Sequence of chain 1.C:
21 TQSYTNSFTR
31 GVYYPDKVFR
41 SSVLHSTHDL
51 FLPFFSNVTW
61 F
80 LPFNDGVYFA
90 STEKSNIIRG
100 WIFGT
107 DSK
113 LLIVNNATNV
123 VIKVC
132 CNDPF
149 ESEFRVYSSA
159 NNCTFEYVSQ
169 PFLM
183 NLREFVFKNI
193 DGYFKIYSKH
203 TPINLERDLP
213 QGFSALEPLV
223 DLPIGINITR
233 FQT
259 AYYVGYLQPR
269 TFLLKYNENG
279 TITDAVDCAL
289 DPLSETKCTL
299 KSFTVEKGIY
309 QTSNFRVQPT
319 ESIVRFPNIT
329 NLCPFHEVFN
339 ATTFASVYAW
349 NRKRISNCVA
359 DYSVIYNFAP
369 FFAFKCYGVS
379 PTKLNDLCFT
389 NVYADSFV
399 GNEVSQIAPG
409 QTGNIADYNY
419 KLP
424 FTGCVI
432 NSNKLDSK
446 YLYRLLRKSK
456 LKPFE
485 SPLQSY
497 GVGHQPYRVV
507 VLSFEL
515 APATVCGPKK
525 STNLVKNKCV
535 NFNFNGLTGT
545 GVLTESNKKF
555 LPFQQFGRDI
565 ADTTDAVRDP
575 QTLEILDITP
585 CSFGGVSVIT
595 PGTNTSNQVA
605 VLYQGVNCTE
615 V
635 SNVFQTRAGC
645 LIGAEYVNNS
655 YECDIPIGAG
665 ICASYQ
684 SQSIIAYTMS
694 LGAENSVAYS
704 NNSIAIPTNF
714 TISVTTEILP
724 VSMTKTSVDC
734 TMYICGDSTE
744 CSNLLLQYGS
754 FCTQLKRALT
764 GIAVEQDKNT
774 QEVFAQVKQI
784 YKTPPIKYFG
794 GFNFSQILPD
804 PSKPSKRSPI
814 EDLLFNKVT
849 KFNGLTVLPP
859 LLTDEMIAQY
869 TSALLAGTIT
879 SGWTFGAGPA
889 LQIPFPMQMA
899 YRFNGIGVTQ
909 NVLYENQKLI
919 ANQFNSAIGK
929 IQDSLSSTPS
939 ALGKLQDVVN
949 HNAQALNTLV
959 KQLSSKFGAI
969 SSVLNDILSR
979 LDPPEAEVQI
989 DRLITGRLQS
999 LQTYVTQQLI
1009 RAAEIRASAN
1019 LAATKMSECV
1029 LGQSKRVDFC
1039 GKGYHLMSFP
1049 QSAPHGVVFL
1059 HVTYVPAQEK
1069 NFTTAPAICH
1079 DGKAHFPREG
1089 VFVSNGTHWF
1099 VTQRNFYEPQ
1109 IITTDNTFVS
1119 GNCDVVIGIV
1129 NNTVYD

Sequence of chain 1.B:
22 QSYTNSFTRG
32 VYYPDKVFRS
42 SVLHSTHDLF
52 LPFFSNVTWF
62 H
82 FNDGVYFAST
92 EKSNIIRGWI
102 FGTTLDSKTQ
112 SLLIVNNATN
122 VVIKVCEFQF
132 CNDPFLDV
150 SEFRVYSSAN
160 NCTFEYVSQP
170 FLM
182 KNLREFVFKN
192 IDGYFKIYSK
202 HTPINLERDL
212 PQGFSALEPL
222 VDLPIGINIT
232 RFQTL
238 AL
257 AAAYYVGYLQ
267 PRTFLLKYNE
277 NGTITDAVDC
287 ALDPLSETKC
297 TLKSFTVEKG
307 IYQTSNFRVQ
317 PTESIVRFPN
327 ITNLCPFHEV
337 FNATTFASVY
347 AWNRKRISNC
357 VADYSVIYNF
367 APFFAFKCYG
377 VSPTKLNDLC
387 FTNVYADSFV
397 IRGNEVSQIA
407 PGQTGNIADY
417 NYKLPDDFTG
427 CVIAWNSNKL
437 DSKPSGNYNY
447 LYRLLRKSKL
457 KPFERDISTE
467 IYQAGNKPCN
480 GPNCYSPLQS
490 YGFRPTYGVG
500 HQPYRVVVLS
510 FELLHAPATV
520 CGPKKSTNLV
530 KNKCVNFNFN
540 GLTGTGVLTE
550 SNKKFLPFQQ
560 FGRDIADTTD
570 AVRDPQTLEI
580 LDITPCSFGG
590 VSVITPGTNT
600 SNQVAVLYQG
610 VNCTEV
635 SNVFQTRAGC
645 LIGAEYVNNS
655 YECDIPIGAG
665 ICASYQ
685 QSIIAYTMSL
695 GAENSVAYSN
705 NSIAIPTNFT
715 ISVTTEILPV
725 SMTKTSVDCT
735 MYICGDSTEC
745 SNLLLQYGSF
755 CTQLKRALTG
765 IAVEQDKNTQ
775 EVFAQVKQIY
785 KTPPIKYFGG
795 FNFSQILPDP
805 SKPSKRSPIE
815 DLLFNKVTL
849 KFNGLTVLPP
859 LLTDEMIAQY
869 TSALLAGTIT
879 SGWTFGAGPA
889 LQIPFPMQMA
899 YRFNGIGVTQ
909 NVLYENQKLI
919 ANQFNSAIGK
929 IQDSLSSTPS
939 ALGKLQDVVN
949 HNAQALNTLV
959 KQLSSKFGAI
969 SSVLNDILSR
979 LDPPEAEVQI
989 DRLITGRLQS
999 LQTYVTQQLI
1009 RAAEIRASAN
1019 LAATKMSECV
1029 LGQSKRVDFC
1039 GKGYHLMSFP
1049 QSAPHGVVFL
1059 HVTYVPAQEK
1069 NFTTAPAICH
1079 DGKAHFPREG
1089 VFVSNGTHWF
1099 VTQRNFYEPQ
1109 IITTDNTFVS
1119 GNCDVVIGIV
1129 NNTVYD

Binding-site contacts:
Ligand atom C3 contacts residue ASN229 of chain 1.B at 3.8 Å.
Ligand atom C1 contacts residue THR231 of chain 1.B at 3.4 Å.
Ligand atom O6 contacts residue ASN229 of chain 1.B at 2.9 Å (h-bond).
Ligand atom C6 contacts residue ASN229 of chain 1.B at 4.1 Å.
Ligand atom C6 contacts residue THR231 of chain 1.B at 4.0 Å.
Ligand atom C4 contacts residue ASN229 of chain 1.B at 4.3 Å.
Ligand atom C2 contacts residue GLU460 of chain 1.C at 4.5 Å.
Ligand atom C7 contacts residue ASN229 of chain 1.B at 3.5 Å.
Ligand atom O5 contacts residue ILE230 of chain 1.B at 4.4 Å.
Ligand atom O6 contacts residue ILE230 of chain 1.B at 4.5 Å.
Ligand atom C2 contacts residue ASN229 of chain 1.B at 2.5 Å.
Ligand atom C5 contacts residue ASN229 of chain 1.B at 3.7 Å.
Ligand atom O7 contacts residue ASN229 of chain 1.B at 3.7 Å.
Ligand atom C6 contacts residue THR104 of chain 1.B at 3.6 Å.
Ligand atom C5 contacts residue THR231 of chain 1.B at 3.5 Å.
Ligand atom C7 contacts residue GLU460 of chain 1.C at 4.2 Å.
Ligand atom O6 contacts residue THR231 of chain 1.B at 3.7 Å.
Ligand atom N2 contacts residue GLU460 of chain 1.C at 3.6 Å.
Ligand atom C1 contacts residue ASN229 of chain 1.B at 1.4 Å.
Ligand atom C5 contacts residue THR104 of chain 1.B at 4.4 Å.
Ligand atom O3 contacts residue GLU460 of chain 1.C at 3.6 Å.
Ligand atom O5 contacts residue ASN229 of chain 1.B at 2.4 Å (h-bond).
Ligand atom O6 contacts residue THR104 of chain 1.B at 3.4 Å.
Ligand atom C8 contacts residue GLU460 of chain 1.C at 4.0 Å.
Ligand atom N2 contacts residue ASN229 of chain 1.B at 2.9 Å (h-bond).
Ligand atom O5 contacts residue THR231 of chain 1.B at 3.2 Å (h-bond).

This small molecule binds to this protein.
Small molecule (SMILES): CC(=O)N[C@@H]1[C@@H](O)[C@H](O)[C@@H](CO)O[C@H]1O